Binding-site contacts:
Ligand atom N2 contacts residue TYR247 of chain 1.C at 4.3 Å.
Ligand atom C7 contacts residue TYR247 of chain 1.C at 3.8 Å (hydrophobic).
Ligand atom O5 contacts residue ASN241 of chain 1.A at 2.4 Å (h-bond).
Ligand atom O7 contacts residue TYR247 of chain 1.C at 2.9 Å (h-bond).
Ligand atom C1 contacts residue ASN241 of chain 1.A at 1.4 Å.
Ligand atom C6 contacts residue VAL250 of chain 1.C at 4.3 Å (hydrophobic).
Ligand atom C4 contacts residue ASN241 of chain 1.A at 4.3 Å.
Ligand atom C7 contacts residue ASN241 of chain 1.A at 3.7 Å.
Ligand atom C3 contacts residue ASN241 of chain 1.A at 3.8 Å.
Ligand atom O7 contacts residue ASN241 of chain 1.A at 3.7 Å.
Ligand atom C5 contacts residue ASN241 of chain 1.A at 3.7 Å.
Ligand atom C6 contacts residue ASN241 of chain 1.A at 4.3 Å.
Ligand atom C2 contacts residue ASN241 of chain 1.A at 2.4 Å.
Ligand atom O5 contacts residue VAL250 of chain 1.C at 3.8 Å.
Ligand atom C4 contacts residue VAL250 of chain 1.C at 4.5 Å (hydrophobic).
Ligand atom C5 contacts residue VAL250 of chain 1.C at 4.5 Å (hydrophobic).
Ligand atom N2 contacts residue ASN241 of chain 1.A at 2.8 Å (h-bond).

Sequence of chain 1.C:
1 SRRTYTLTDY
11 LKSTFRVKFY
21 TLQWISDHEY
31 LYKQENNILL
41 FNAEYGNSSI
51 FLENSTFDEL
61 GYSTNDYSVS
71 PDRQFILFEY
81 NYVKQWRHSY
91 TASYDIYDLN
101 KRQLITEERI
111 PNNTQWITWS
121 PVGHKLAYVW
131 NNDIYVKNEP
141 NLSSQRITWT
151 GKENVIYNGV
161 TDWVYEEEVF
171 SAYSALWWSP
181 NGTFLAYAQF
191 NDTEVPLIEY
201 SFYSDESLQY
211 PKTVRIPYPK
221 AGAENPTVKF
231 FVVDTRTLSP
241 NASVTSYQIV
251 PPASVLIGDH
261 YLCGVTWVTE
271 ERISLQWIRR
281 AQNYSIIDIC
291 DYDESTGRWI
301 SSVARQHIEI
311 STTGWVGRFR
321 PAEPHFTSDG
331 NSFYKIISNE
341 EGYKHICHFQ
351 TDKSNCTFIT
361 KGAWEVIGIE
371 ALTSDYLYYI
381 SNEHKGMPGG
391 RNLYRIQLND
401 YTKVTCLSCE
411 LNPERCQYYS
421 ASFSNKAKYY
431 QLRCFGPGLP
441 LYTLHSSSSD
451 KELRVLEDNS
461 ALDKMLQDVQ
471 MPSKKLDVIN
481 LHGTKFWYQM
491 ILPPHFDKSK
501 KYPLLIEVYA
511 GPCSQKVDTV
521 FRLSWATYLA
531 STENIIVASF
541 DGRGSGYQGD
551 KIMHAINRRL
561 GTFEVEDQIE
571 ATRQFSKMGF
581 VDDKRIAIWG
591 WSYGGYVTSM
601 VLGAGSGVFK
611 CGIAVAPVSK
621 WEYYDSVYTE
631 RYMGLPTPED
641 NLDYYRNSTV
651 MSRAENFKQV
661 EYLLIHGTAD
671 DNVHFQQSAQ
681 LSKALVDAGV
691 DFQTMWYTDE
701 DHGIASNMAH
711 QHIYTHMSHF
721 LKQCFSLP

A small-molecule ligand and the protein it binds are described below.
Small molecule (SMILES): CC(=O)N[C@@H]1[C@@H](O)[C@H](O)[C@@H](CO)O[C@H]1O

Sequence of chain 1.A:
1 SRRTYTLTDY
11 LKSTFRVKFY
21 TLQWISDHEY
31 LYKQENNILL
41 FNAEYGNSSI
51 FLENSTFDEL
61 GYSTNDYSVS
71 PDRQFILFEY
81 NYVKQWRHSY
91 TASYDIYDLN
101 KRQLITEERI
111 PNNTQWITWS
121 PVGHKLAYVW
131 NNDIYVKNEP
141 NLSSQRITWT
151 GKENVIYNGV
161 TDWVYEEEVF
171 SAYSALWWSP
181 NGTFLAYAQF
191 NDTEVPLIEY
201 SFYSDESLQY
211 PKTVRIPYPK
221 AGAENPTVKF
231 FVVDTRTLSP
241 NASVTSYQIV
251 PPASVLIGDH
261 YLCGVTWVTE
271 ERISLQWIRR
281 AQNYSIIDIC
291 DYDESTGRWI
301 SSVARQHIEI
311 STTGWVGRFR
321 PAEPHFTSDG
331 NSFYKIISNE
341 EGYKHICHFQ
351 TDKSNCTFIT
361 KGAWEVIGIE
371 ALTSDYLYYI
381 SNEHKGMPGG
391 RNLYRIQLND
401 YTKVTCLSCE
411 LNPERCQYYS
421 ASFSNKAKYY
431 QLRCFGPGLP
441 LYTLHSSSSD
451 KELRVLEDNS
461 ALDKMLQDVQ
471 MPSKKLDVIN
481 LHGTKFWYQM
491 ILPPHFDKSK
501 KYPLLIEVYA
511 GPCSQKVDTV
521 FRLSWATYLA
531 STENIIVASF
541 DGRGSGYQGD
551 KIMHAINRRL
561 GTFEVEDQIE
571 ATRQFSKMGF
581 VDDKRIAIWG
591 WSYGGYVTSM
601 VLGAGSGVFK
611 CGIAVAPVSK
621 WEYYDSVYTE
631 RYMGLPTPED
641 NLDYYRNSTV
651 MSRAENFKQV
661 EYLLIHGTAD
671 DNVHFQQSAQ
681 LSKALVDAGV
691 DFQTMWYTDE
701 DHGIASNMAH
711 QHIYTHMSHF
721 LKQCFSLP